Binding-site contacts:
Ligand atom OAL contacts residue TYR378 of chain 1.A at 3.5 Å.
Ligand atom CAZ contacts residue TYR356 of chain 1.A at 3.1 Å (hydrophobic).
Ligand atom NAR contacts residue TRP419 of chain 1.A at 3.7 Å.
Ligand atom NAT contacts residue TRP419 of chain 1.A at 4.2 Å.
Ligand atom NAT contacts residue ALA377 of chain 1.A at 2.8 Å (h-bond).
Ligand atom CAA contacts residue TRP419 of chain 1.A at 3.6 Å (hydrophobic).
Ligand atom CAZ contacts residue ARG420 of chain 1.A at 4.0 Å.
Ligand atom OAL contacts residue GLY259 of chain 1.A at 3.3 Å.
Ligand atom NBE contacts residue TYR358 of chain 1.A at 3.9 Å.
Ligand atom CAP contacts residue TRP419 of chain 1.A at 3.3 Å (hydrophobic).
Ligand atom CBC contacts residue THR417 of chain 1.A at 3.8 Å.
Ligand atom OAH contacts residue TYR358 of chain 1.A at 2.8 Å (h-bond).
Ligand atom CAC contacts residue GLU214 of chain 1.A at 3.5 Å.
Ligand atom NAR contacts residue CSS415 of chain 1.A at 3.4 Å (h-bond).
Ligand atom CAX contacts residue TYR358 of chain 1.A at 3.5 Å (hydrophobic).
Ligand atom CAB contacts residue TRP219 of chain 1.A at 3.5 Å (hydrophobic).
Ligand atom CAZ contacts residue ALA377 of chain 1.A at 3.2 Å (hydrophobic).
Ligand atom CAX contacts residue TYR378 of chain 1.A at 3.6 Å (hydrophobic).
Ligand atom OAH contacts residue TYR356 of chain 1.A at 3.5 Å.
Ligand atom CAY contacts residue TRP419 of chain 1.A at 3.5 Å (hydrophobic).
Ligand atom NAT contacts residue TYR378 of chain 1.A at 3.5 Å.
Ligand atom CAZ contacts residue TRP419 of chain 1.A at 4.0 Å (hydrophobic).
Ligand atom CAC contacts residue THR417 of chain 1.A at 3.5 Å.
Ligand atom CAB contacts residue TYR358 of chain 1.A at 3.4 Å (hydrophobic).
Ligand atom CAM contacts residue TYR378 of chain 1.A at 3.5 Å (hydrophobic).
Ligand atom CAC contacts residue TRP219 of chain 1.A at 3.3 Å (hydrophobic).
Ligand atom NAR contacts residue TYR356 of chain 1.A at 3.4 Å (h-bond).
Ligand atom OAH contacts residue TYR378 of chain 1.A at 2.7 Å (h-bond).
Ligand atom CAA contacts residue TYR191 of chain 1.A at 3.7 Å (hydrophobic).
Ligand atom CAA contacts residue GLU214 of chain 1.A at 3.8 Å.
Ligand atom CAB contacts residue TYR191 of chain 1.A at 3.6 Å (hydrophobic).
Ligand atom CAC contacts residue TRP419 of chain 1.A at 4.1 Å (hydrophobic).
Ligand atom NAR contacts residue THR417 of chain 1.A at 3.3 Å (h-bond).
Ligand atom OAL contacts residue TYR191 of chain 1.A at 3.6 Å.
Ligand atom CBC contacts residue TYR358 of chain 1.A at 3.3 Å (hydrophobic).
Ligand atom CAM contacts residue ALA377 of chain 1.A at 4.1 Å (hydrophobic).
Ligand atom CAZ contacts residue CSS415 of chain 1.A at 3.2 Å.
Ligand atom CAP contacts residue THR417 of chain 1.A at 3.6 Å.
Ligand atom CAY contacts residue THR417 of chain 1.A at 3.8 Å.
Ligand atom CAM contacts residue TRP419 of chain 1.A at 3.4 Å (hydrophobic).

This small molecule binds to this protein.
Small molecule (SMILES): C[N+](C)(C)[C@@H](Cc1cnc[nH]1)C(=O)O

Sequence of chain 1.A:
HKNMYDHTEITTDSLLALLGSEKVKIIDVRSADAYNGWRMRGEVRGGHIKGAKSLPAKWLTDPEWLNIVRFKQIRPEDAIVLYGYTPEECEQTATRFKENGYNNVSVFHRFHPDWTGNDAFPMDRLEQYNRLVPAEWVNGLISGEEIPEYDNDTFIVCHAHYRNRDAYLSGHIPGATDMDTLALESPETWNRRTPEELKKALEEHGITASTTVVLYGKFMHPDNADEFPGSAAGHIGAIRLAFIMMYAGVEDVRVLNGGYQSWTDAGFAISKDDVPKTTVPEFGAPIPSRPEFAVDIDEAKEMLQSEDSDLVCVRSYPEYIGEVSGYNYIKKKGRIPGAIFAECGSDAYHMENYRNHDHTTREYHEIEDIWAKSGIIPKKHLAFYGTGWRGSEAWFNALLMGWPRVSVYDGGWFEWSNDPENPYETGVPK